Sequence of chain 1.B:
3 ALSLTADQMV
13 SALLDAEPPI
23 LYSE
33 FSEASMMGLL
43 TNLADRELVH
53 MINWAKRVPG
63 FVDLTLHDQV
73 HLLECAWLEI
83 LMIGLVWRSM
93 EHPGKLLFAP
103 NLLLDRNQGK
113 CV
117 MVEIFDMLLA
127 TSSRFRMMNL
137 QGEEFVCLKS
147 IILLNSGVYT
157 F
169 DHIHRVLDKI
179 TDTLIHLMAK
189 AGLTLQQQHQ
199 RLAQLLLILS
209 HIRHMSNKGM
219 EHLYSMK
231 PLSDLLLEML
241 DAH

A protein and the small-molecule ligand that binds it are described below.
Small molecule (SMILES): CC[C@@H](c1ccc(O)cc1)C(c1ccc(O)cc1)c1ccc(O)cc1

Binding-site contacts:
Ligand atom CAZ contacts residue LEU42 of chain 1.B at 4.2 Å (hydrophobic).
Ligand atom CAR contacts residue PHE100 of chain 1.B at 3.4 Å (hydrophobic).
Ligand atom OAS contacts residue ARG90 of chain 1.B at 3.5 Å (salt-bridge).
Ligand atom CAG contacts residue MET39 of chain 1.B at 3.9 Å (hydrophobic).
Ligand atom CAM contacts residue LEU42 of chain 1.B at 3.5 Å (hydrophobic).
Ligand atom CAG contacts residue THR43 of chain 1.B at 3.8 Å.
Ligand atom CAH contacts residue TRP79 of chain 1.B at 4.2 Å (hydrophobic).
Ligand atom CAB contacts residue PHE100 of chain 1.B at 3.7 Å (hydrophobic).
Ligand atom CAV contacts residue LEU221 of chain 1.B at 3.9 Å (hydrophobic).
Ligand atom CAV contacts residue GLY217 of chain 1.B at 4.1 Å.
Ligand atom CAI contacts residue LEU87 of chain 1.B at 4.1 Å (hydrophobic).
Ligand atom CAB contacts residue LEU87 of chain 1.B at 3.6 Å (hydrophobic).
Ligand atom CAP contacts residue ALA46 of chain 1.B at 4.1 Å (hydrophobic).
Ligand atom CAJ contacts residue GLU49 of chain 1.B at 3.2 Å.
Ligand atom CAF contacts residue GLY217 of chain 1.B at 3.6 Å.
Ligand atom OAS contacts residue GLU49 of chain 1.B at 2.6 Å (salt-bridge).
Ligand atom CAH contacts residue ALA46 of chain 1.B at 3.6 Å (hydrophobic).
Ligand atom CAP contacts residue LEU42 of chain 1.B at 4.0 Å (hydrophobic).
Ligand atom CAN contacts residue LEU80 of chain 1.B at 4.2 Å (hydrophobic).
Ligand atom CAN contacts residue ALA46 of chain 1.B at 3.8 Å (hydrophobic).
Ligand atom OAD contacts residue THR43 of chain 1.B at 3.6 Å.
Ligand atom CAX contacts residue LEU83 of chain 1.B at 4.0 Å (hydrophobic).
Ligand atom CAW contacts residue LEU221 of chain 1.B at 3.6 Å (hydrophobic).
Ligand atom OAS contacts residue LEU83 of chain 1.B at 3.6 Å (h-bond).
Ligand atom OAC contacts residue GLY217 of chain 1.B at 3.7 Å.
Ligand atom CAW contacts residue THR43 of chain 1.B at 4.2 Å.
Ligand atom CAH contacts residue LEU221 of chain 1.B at 3.7 Å (hydrophobic).
Ligand atom OAD contacts residue LEU236 of chain 1.B at 3.2 Å.
Ligand atom CAX contacts residue GLU49 of chain 1.B at 3.3 Å.
Ligand atom CAJ contacts residue LEU45 of chain 1.B at 4.0 Å (hydrophobic).
Ligand atom CAB contacts residue LEU124 of chain 1.B at 3.4 Å (hydrophobic).
Ligand atom CAW contacts residue LEU236 of chain 1.B at 4.2 Å (hydrophobic).
Ligand atom OAC contacts residue LEU221 of chain 1.B at 3.9 Å.
Ligand atom CAI contacts residue LEU83 of chain 1.B at 3.5 Å (hydrophobic).
Ligand atom CAG contacts residue LEU221 of chain 1.B at 4.0 Å (hydrophobic).
Ligand atom OAD contacts residue LEU221 of chain 1.B at 3.5 Å.
Ligand atom CAP contacts residue PHE100 of chain 1.B at 4.2 Å (hydrophobic).
Ligand atom CAG contacts residue LEU42 of chain 1.B at 4.1 Å (hydrophobic).
Ligand atom OAC contacts residue HIS220 of chain 1.B at 3.3 Å.
Ligand atom CAF contacts residue LEU221 of chain 1.B at 3.6 Å (hydrophobic).